Sequence of chain 1.B:
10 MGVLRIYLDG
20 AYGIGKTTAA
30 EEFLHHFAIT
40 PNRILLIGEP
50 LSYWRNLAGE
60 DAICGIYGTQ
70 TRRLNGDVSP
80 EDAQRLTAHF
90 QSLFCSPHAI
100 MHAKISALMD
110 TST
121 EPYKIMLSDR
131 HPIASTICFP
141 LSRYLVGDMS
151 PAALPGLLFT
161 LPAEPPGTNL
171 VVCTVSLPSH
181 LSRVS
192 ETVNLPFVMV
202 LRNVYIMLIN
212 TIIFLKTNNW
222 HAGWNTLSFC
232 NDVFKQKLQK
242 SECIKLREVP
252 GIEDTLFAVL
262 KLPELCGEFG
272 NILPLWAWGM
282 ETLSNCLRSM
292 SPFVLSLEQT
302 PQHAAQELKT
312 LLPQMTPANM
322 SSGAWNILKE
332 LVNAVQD

Binding-site contacts:
Ligand atom C5' contacts residue TRP53 of chain 1.B at 3.7 Å (hydrophobic).
Ligand atom O4' contacts residue PHE93 of chain 1.B at 3.5 Å.
Ligand atom N3 contacts residue PHE93 of chain 1.B at 3.3 Å.
Ligand atom O2 contacts residue PHE93 of chain 1.B at 3.2 Å.
Ligand atom O1P contacts residue ARG130 of chain 1.B at 2.6 Å (salt-bridge).
Ligand atom O1P contacts residue TYR21 of chain 1.B at 3.5 Å.
Ligand atom C4' contacts residue ILE62 of chain 1.B at 3.5 Å (hydrophobic).
Ligand atom O5' contacts residue GLU48 of chain 1.B at 3.4 Å (salt-bridge).
Ligand atom P contacts residue ADP1 of chain 1.G at 3.5 Å.
Ligand atom P contacts residue GLU48 of chain 1.B at 3.4 Å.
Ligand atom C2 contacts residue PHE93 of chain 1.B at 3.3 Å (hydrophobic).
Ligand atom N3 contacts residue GLN90 of chain 1.B at 2.9 Å (h-bond).
Ligand atom BR contacts residue SER135 of chain 1.B at 3.5 Å.
Ligand atom N1 contacts residue PHE139 of chain 1.B at 3.5 Å.
Ligand atom O4' contacts residue ILE62 of chain 1.B at 3.5 Å.
Ligand atom BR contacts residue HIS97 of chain 1.B at 3.3 Å.
Ligand atom C4 contacts residue PHE93 of chain 1.B at 3.5 Å (hydrophobic).
Ligand atom O3P contacts residue ADP1 of chain 1.G at 3.0 Å (h-bond).
Ligand atom C2' contacts residue PHE139 of chain 1.B at 3.7 Å (hydrophobic).
Ligand atom O3P contacts residue ARG130 of chain 1.B at 3.5 Å (salt-bridge).
Ligand atom O4 contacts residue PHE93 of chain 1.B at 3.7 Å.
Ligand atom O4 contacts residue GLN90 of chain 1.B at 2.9 Å (h-bond).
Ligand atom O2P contacts residue TYR21 of chain 1.B at 3.4 Å.
Ligand atom O3P contacts residue GLU48 of chain 1.B at 2.6 Å (salt-bridge).
Ligand atom O4 contacts residue PHE139 of chain 1.B at 3.6 Å.
Ligand atom C5B contacts residue TRP53 of chain 1.B at 3.4 Å (hydrophobic).
Ligand atom C5' contacts residue GLU48 of chain 1.B at 3.6 Å.
Ligand atom O2P contacts residue ADP1 of chain 1.G at 2.8 Å (h-bond).
Ligand atom O4 contacts residue ALA134 of chain 1.B at 3.7 Å.
Ligand atom P contacts residue ARG130 of chain 1.B at 3.5 Å.
Ligand atom N1 contacts residue PHE93 of chain 1.B at 3.6 Å.
Ligand atom N3 contacts residue PHE139 of chain 1.B at 3.3 Å.
Ligand atom C4 contacts residue PHE139 of chain 1.B at 3.5 Å (hydrophobic).
Ligand atom C2 contacts residue PHE139 of chain 1.B at 3.4 Å (hydrophobic).
Ligand atom O3' contacts residue TYR66 of chain 1.B at 3.0 Å (h-bond).
Ligand atom C4 contacts residue GLN90 of chain 1.B at 3.7 Å.
Ligand atom O2 contacts residue PHE139 of chain 1.B at 3.7 Å.
Ligand atom O4 contacts residue SER135 of chain 1.B at 3.2 Å.
Ligand atom O2P contacts residue GLY22 of chain 1.B at 3.4 Å (h-bond).
Ligand atom O1P contacts residue GLU48 of chain 1.B at 3.5 Å (salt-bridge).

The small molecule below binds the protein below.
Small molecule (SMILES): O=c1[nH]c(=O)n([C@H]2C[C@H](O)[C@@H](COP(=O)(O)O)O2)cc1/C=C/Br